A small-molecule ligand and the protein it binds are described below.
Small molecule (SMILES): CC1(C)N=C(SS(C)(=O)=O)C(C)(C)N1[O]

Binding-site contacts:
Ligand atom S3 contacts residue GLY56 of chain 1.A at 3.5 Å (h-bond).
Ligand atom N4 contacts residue ASN40 of chain 1.A at 4.3 Å.
Ligand atom C2 contacts residue ASN55 of chain 1.A at 4.5 Å.
Ligand atom S3 contacts residue THR54 of chain 1.A at 4.4 Å.
Ligand atom C5 contacts residue ASN40 of chain 1.A at 4.2 Å.
Ligand atom C3 contacts residue CYS43 of chain 1.A at 3.1 Å (hydrophobic).
Ligand atom C9 contacts residue LEU39 of chain 1.A at 3.7 Å (hydrophobic).
Ligand atom S3 contacts residue ASN55 of chain 1.A at 3.9 Å.
Ligand atom N1 contacts residue LEU39 of chain 1.A at 4.0 Å.
Ligand atom S3 contacts residue ILE17 of chain 1.A at 4.3 Å.
Ligand atom S3 contacts residue CYS43 of chain 1.A at 2.1 Å (h-bond).
Ligand atom C6 contacts residue ASN40 of chain 1.A at 3.4 Å.
Ligand atom N4 contacts residue CYS43 of chain 1.A at 3.2 Å (h-bond).
Ligand atom C2 contacts residue LEU39 of chain 1.A at 4.4 Å (hydrophobic).
Ligand atom O1 contacts residue LEU39 of chain 1.A at 3.9 Å.
Ligand atom C6 contacts residue LEU39 of chain 1.A at 4.1 Å (hydrophobic).
Ligand atom C8 contacts residue ASN55 of chain 1.A at 3.4 Å.
Ligand atom C7 contacts residue ASN40 of chain 1.A at 4.4 Å.

Sequence of chain 1.A:
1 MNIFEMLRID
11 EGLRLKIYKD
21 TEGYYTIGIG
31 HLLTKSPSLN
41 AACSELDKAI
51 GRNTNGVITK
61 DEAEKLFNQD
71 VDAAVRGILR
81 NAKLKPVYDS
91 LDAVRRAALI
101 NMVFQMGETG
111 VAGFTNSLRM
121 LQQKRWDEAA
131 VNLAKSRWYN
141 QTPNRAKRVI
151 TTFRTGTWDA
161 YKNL